Sequence of chain 1.B:
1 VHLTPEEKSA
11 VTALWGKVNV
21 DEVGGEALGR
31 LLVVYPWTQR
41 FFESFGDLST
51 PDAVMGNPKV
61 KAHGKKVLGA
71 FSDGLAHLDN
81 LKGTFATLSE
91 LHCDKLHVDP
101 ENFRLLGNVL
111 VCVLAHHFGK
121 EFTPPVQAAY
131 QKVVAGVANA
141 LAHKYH

Sequence of chain 2.B:
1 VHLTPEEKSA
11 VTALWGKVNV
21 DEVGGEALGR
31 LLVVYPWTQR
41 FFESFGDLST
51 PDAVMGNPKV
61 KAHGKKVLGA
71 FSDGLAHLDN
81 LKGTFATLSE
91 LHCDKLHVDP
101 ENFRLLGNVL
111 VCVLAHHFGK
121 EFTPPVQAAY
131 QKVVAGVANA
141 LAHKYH

Binding-site contacts:
Ligand atom C14 contacts residue PRO100 of chain 1.B at 4.0 Å (hydrophobic).
Ligand atom N3 contacts residue CYS93 of chain 2.B at 4.1 Å.
Ligand atom C10 contacts residue ARG104 of chain 1.B at 4.0 Å.
Ligand atom O9 contacts residue PRO100 of chain 2.B at 3.8 Å.
Ligand atom N5 contacts residue TYR145 of chain 2.B at 4.1 Å.
Ligand atom C2 contacts residue CYS93 of chain 2.B at 3.0 Å (hydrophobic).
Ligand atom S1 contacts residue CYS93 of chain 2.B at 1.9 Å (h-bond).
Ligand atom C10 contacts residue PRO100 of chain 2.B at 4.1 Å (hydrophobic).
Ligand atom C16 contacts residue ARG104 of chain 1.B at 3.4 Å.
Ligand atom S1 contacts residue PHE103 of chain 2.B at 4.1 Å.
Ligand atom N5 contacts residue ALA142 of chain 2.B at 3.6 Å.
Ligand atom C4 contacts residue TYR145 of chain 2.B at 3.4 Å (hydrophobic).
Ligand atom N6 contacts residue CYS93 of chain 2.B at 3.4 Å (h-bond).
Ligand atom S1 contacts residue VAL98 of chain 2.B at 3.7 Å.
Ligand atom C13 contacts residue ALA138 of chain 1.B at 3.6 Å (hydrophobic).
Ligand atom C7 contacts residue ALA135 of chain 1.B at 4.1 Å (hydrophobic).
Ligand atom S1 contacts residue PRO100 of chain 2.B at 4.1 Å.
Ligand atom N6 contacts residue ALA142 of chain 2.B at 3.0 Å (h-bond).
Ligand atom C2 contacts residue ALA142 of chain 2.B at 3.9 Å (hydrophobic).
Ligand atom N3 contacts residue TYR145 of chain 2.B at 3.1 Å.
Ligand atom C13 contacts residue ASN139 of chain 1.B at 3.6 Å.
Ligand atom C8 contacts residue TYR145 of chain 2.B at 4.0 Å (hydrophobic).
Ligand atom C14 contacts residue ARG104 of chain 1.B at 4.1 Å.
Ligand atom N6 contacts residue PRO100 of chain 2.B at 3.1 Å.
Ligand atom O9 contacts residue ARG104 of chain 1.B at 3.8 Å.
Ligand atom O12 contacts residue ALA135 of chain 1.B at 3.1 Å (h-bond).
Ligand atom C2 contacts residue TYR145 of chain 2.B at 3.8 Å (hydrophobic).
Ligand atom N3 contacts residue PRO100 of chain 2.B at 3.6 Å.
Ligand atom O12 contacts residue ASN139 of chain 1.B at 3.8 Å.
Ligand atom N5 contacts residue PRO100 of chain 2.B at 3.4 Å.
Ligand atom C11 contacts residue ALA135 of chain 1.B at 4.0 Å (hydrophobic).
Ligand atom C4 contacts residue PRO100 of chain 2.B at 3.5 Å (hydrophobic).
Ligand atom C2 contacts residue PRO100 of chain 2.B at 3.3 Å (hydrophobic).
Ligand atom C8 contacts residue ALA135 of chain 1.B at 4.2 Å (hydrophobic).
Ligand atom C7 contacts residue TYR145 of chain 2.B at 3.5 Å (hydrophobic).
Ligand atom C15 contacts residue PRO100 of chain 1.B at 4.1 Å (hydrophobic).
Ligand atom C15 contacts residue ARG104 of chain 1.B at 3.4 Å.
Ligand atom N6 contacts residue ASN139 of chain 1.B at 4.1 Å.
Ligand atom N5 contacts residue ASN139 of chain 1.B at 3.6 Å (h-bond).
Ligand atom C14 contacts residue ALA138 of chain 1.B at 4.0 Å (hydrophobic).

The small molecule below binds the protein below.
Small molecule (SMILES): S=c1[nH]nc([C@H]2COc3ccccc3O2)[nH]1